A protein and the small-molecule ligand that binds it are described below.
Small molecule (SMILES): O=C(O)[C@@](O)(COP(=O)(O)O)[C@H](O)[C@H](O)COP(=O)(O)O

Binding-site contacts:
Ligand atom C3 contacts residue KCX212 of chain 1.D at 3.0 Å.
Ligand atom O3 contacts residue HIS308 of chain 1.D at 2.8 Å (h-bond).
Ligand atom O7 contacts residue MG1 of chain 1.T at 2.2 Å.
Ligand atom C contacts residue MG1 of chain 1.T at 2.9 Å.
Ligand atom O4P contacts residue HIS342 of chain 1.D at 3.1 Å (h-bond).
Ligand atom O6P contacts residue ARG309 of chain 1.D at 2.8 Å (salt-bridge).
Ligand atom O2P contacts residue GLY415 of chain 1.D at 2.8 Å (h-bond).
Ligand atom O2P contacts residue THR74 of chain 1.C at 2.6 Å (h-bond).
Ligand atom C2 contacts residue MG1 of chain 1.T at 2.9 Å.
Ligand atom O6 contacts residue ASN132 of chain 1.C at 3.4 Å (h-bond).
Ligand atom O2P contacts residue LYS187 of chain 1.D at 3.3 Å.
Ligand atom O3P contacts residue THR74 of chain 1.C at 3.2 Å (h-bond).
Ligand atom C contacts residue ASN132 of chain 1.C at 3.3 Å.
Ligand atom O7 contacts residue GLU215 of chain 1.D at 3.2 Å (salt-bridge).
Ligand atom O3 contacts residue ASN132 of chain 1.C at 3.1 Å (h-bond).
Ligand atom O3P contacts residue LYS350 of chain 1.D at 2.7 Å (salt-bridge).
Ligand atom O6P contacts residue HIS342 of chain 1.D at 3.5 Å.
Ligand atom O7 contacts residue LYS187 of chain 1.D at 3.2 Å (salt-bridge).
Ligand atom O7 contacts residue ASP214 of chain 1.D at 3.1 Å (salt-bridge).
Ligand atom C contacts residue LYS187 of chain 1.D at 3.4 Å.
Ligand atom O6 contacts residue GLU69 of chain 1.C at 3.4 Å (salt-bridge).
Ligand atom O7 contacts residue LYS189 of chain 1.D at 2.7 Å (salt-bridge).
Ligand atom O2 contacts residue ASP214 of chain 1.D at 3.4 Å (salt-bridge).
Ligand atom O5P contacts residue ARG309 of chain 1.D at 2.9 Å (salt-bridge).
Ligand atom O4P contacts residue SER389 of chain 1.D at 3.1 Å (h-bond).
Ligand atom O2 contacts residue MG1 of chain 1.T at 2.3 Å.
Ligand atom O1P contacts residue GLY414 of chain 1.D at 3.0 Å (h-bond).
Ligand atom O1 contacts residue LYS187 of chain 1.D at 3.1 Å (salt-bridge).
Ligand atom O3P contacts residue GLY391 of chain 1.D at 3.0 Å (h-bond).
Ligand atom O2 contacts residue LYS187 of chain 1.D at 3.1 Å (salt-bridge).
Ligand atom O2 contacts residue ILE185 of chain 1.D at 3.5 Å.
Ligand atom O3 contacts residue KCX212 of chain 1.D at 2.8 Å (h-bond).
Ligand atom O6 contacts residue LYS350 of chain 1.D at 3.0 Å (salt-bridge).
Ligand atom O4 contacts residue SER389 of chain 1.D at 3.4 Å.
Ligand atom O2 contacts residue KCX212 of chain 1.D at 3.0 Å (h-bond).
Ligand atom O3 contacts residue MG1 of chain 1.T at 2.2 Å.
Ligand atom C3 contacts residue MG1 of chain 1.T at 3.1 Å.
Ligand atom O7 contacts residue ASN132 of chain 1.C at 3.1 Å (h-bond).
Ligand atom O3 contacts residue GLU215 of chain 1.D at 2.8 Å (salt-bridge).
Ligand atom O4 contacts residue GLY390 of chain 1.D at 3.2 Å.

Sequence of chain 1.C:
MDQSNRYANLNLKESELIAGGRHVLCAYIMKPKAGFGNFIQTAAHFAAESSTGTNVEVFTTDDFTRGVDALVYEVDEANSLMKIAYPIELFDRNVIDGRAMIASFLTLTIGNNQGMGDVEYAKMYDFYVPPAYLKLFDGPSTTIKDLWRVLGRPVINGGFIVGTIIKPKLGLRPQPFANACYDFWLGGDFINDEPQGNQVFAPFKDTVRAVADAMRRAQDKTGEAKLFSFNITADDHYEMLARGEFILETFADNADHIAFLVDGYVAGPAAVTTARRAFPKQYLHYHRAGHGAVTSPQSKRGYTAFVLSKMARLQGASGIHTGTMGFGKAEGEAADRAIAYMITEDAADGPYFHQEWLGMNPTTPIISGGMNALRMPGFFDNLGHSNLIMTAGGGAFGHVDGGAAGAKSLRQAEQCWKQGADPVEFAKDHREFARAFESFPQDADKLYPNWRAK

Sequence of chain 1.D:
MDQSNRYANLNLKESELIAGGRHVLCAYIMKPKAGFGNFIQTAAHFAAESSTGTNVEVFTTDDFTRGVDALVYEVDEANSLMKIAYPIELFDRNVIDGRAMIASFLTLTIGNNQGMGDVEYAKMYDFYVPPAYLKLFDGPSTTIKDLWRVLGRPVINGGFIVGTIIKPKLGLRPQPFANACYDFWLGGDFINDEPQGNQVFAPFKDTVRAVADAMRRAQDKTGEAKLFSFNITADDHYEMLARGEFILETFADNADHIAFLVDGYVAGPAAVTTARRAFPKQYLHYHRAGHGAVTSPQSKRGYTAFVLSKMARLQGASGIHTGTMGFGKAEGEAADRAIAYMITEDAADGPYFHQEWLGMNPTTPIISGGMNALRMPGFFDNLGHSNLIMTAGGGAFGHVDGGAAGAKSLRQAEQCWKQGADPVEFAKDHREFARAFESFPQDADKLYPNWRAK